Sequence of chain 1.A:
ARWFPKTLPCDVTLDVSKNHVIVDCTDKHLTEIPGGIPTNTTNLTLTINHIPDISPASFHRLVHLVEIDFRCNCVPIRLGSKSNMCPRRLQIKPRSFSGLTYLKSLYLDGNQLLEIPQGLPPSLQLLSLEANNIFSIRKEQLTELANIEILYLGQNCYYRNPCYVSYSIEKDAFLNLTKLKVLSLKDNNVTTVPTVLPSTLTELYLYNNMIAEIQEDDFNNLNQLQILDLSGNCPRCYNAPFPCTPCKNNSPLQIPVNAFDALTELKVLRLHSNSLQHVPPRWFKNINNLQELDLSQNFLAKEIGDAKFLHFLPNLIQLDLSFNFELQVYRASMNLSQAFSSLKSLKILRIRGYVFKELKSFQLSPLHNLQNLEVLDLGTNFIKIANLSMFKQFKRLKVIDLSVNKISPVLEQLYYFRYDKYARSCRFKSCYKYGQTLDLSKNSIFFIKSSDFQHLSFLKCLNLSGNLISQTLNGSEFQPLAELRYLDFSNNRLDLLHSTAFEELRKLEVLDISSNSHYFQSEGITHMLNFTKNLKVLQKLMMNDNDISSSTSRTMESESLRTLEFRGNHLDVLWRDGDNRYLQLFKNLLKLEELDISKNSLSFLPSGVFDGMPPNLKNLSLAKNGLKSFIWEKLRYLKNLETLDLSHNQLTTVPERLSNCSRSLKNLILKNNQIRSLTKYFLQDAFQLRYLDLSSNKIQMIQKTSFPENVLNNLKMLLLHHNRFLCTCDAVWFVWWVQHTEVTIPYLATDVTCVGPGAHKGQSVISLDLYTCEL

Binding-site contacts:
Ligand atom C5 contacts residue SO41 of chain 1.T at 3.8 Å.
Ligand atom C6 contacts residue ASP533 of chain 1.A at 3.4 Å.
Ligand atom C contacts residue LEU535 of chain 1.A at 3.5 Å (hydrophobic).
Ligand atom C18 contacts residue SO41 of chain 1.T at 3.0 Å.
Ligand atom C8 contacts residue PHE386 of chain 1.B at 3.6 Å (hydrophobic).
Ligand atom N contacts residue ASP533 of chain 1.A at 2.6 Å (salt-bridge).
Ligand atom C10 contacts residue THR564 of chain 1.A at 3.7 Å.
Ligand atom C13 contacts residue GLY562 of chain 1.A at 3.8 Å.
Ligand atom C5 contacts residue TYR334 of chain 1.B at 3.5 Å (hydrophobic).
Ligand atom C20 contacts residue TYR334 of chain 1.B at 3.8 Å (hydrophobic).
Ligand atom C20 contacts residue GLN332 of chain 1.B at 3.5 Å.
Ligand atom C20 contacts residue VAL333 of chain 1.B at 3.7 Å (hydrophobic).
Ligand atom C17 contacts residue SO41 of chain 1.T at 3.7 Å.
Ligand atom C11 contacts residue GLY562 of chain 1.A at 3.3 Å.
Ligand atom C21 contacts residue GLN332 of chain 1.B at 3.3 Å.
Ligand atom C20 contacts residue SO41 of chain 1.T at 3.5 Å.
Ligand atom C2 contacts residue PHE386 of chain 1.B at 3.5 Å (hydrophobic).
Ligand atom C2 contacts residue THR510 of chain 1.A at 3.5 Å.
Ligand atom C7 contacts residue PHE386 of chain 1.B at 3.5 Å (hydrophobic).
Ligand atom C14 contacts residue VAL359 of chain 1.B at 3.8 Å (hydrophobic).
Ligand atom N3 contacts residue ILE563 of chain 1.A at 3.1 Å.
Ligand atom N contacts residue LEU535 of chain 1.A at 3.7 Å.
Ligand atom C19 contacts residue VAL333 of chain 1.B at 3.6 Å (hydrophobic).
Ligand atom C18 contacts residue GLN332 of chain 1.B at 3.7 Å.
Ligand atom C21 contacts residue SO41 of chain 1.T at 2.6 Å.
Ligand atom C11 contacts residue PHE329 of chain 1.B at 3.7 Å (hydrophobic).
Ligand atom C13 contacts residue PHE329 of chain 1.B at 3.5 Å (hydrophobic).
Ligand atom N4 contacts residue SO41 of chain 1.T at 1.3 Å (h-bond).
Ligand atom C contacts residue PHE386 of chain 1.B at 3.2 Å (hydrophobic).
Ligand atom C2 contacts residue ASP533 of chain 1.A at 3.6 Å.
Ligand atom N1 contacts residue THR564 of chain 1.A at 3.3 Å (h-bond).
Ligand atom C1 contacts residue LEU535 of chain 1.A at 3.7 Å (hydrophobic).
Ligand atom C6 contacts residue PHE386 of chain 1.B at 3.5 Å (hydrophobic).
Ligand atom N3 contacts residue ASP533 of chain 1.A at 2.7 Å (salt-bridge).
Ligand atom N contacts residue PHE386 of chain 1.B at 3.2 Å.
Ligand atom C1 contacts residue PHE386 of chain 1.B at 3.5 Å (hydrophobic).
Ligand atom C4 contacts residue PHE386 of chain 1.B at 3.8 Å (hydrophobic).
Ligand atom C contacts residue ASP533 of chain 1.A at 3.6 Å.
Ligand atom C12 contacts residue PHE386 of chain 1.B at 3.6 Å (hydrophobic).
Ligand atom N3 contacts residue THR564 of chain 1.A at 3.2 Å (h-bond).

Sequence of chain 1.B:
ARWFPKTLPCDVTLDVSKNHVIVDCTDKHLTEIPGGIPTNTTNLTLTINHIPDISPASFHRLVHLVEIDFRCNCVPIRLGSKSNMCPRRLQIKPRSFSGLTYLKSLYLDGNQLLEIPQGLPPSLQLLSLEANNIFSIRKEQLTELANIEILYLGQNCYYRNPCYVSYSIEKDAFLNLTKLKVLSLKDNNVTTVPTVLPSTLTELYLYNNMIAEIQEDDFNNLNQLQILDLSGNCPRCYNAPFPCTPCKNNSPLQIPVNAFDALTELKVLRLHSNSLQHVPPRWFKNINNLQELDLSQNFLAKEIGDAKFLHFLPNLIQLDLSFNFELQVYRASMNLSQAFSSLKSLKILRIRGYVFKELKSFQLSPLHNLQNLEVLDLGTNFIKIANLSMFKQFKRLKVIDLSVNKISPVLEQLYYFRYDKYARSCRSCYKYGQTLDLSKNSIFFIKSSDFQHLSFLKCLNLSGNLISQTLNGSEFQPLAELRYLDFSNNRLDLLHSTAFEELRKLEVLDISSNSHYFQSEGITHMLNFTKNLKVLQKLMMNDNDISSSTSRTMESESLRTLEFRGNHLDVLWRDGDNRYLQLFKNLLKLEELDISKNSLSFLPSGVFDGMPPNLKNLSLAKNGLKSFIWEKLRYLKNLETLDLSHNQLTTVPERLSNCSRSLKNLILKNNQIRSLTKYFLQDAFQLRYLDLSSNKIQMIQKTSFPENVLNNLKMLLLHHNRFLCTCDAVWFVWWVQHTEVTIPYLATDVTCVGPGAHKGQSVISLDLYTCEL

This protein binds this small molecule.
Small molecule (SMILES): CCCCc1nc2c(N)nc3ccccc3c2n1Cc1ccc(CN)cc1